Sequence of chain 1.B:
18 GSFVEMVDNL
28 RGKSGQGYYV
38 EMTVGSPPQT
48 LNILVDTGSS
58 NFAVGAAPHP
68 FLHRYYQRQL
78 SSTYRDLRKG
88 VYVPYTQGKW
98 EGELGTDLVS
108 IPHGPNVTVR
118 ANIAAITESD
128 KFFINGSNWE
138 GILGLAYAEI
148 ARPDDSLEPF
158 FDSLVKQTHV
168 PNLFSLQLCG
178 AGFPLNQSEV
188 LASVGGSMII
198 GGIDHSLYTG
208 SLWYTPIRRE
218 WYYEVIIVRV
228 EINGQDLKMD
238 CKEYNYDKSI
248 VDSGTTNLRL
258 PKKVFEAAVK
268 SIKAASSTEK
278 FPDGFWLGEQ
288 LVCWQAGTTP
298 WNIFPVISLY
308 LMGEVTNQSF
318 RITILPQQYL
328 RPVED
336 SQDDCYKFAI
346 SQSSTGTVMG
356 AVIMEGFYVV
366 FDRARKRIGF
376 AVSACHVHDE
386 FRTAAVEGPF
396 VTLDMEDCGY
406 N

Binding-site contacts:
Ligand atom C19 contacts residue VAL90 of chain 1.B at 3.6 Å (hydrophobic).
Ligand atom C16 contacts residue GLY55 of chain 1.B at 3.4 Å.
Ligand atom N21 contacts residue ASP249 of chain 1.B at 2.8 Å (salt-bridge).
Ligand atom C9 contacts residue SER56 of chain 1.B at 4.0 Å.
Ligand atom C30 contacts residue LYS128 of chain 1.B at 3.8 Å.
Ligand atom C13 contacts residue PHE129 of chain 1.B at 3.6 Å (hydrophobic).
Ligand atom C20 contacts residue VAL90 of chain 1.B at 3.9 Å (hydrophobic).
Ligand atom N5 contacts residue ASP249 of chain 1.B at 4.0 Å.
Ligand atom N22 contacts residue PHE129 of chain 1.B at 3.0 Å (h-bond).
Ligand atom C15 contacts residue ASP53 of chain 1.B at 3.9 Å.
Ligand atom C17 contacts residue ILE147 of chain 1.B at 3.9 Å (hydrophobic).
Ligand atom C25 contacts residue THR252 of chain 1.B at 3.3 Å.
Ligand atom C31 contacts residue LYS128 of chain 1.B at 3.8 Å.
Ligand atom C27 contacts residue LYS128 of chain 1.B at 3.3 Å.
Ligand atom C4 contacts residue ASP249 of chain 1.B at 3.8 Å.
Ligand atom C9 contacts residue GLY55 of chain 1.B at 3.9 Å.
Ligand atom N22 contacts residue LYS128 of chain 1.B at 3.9 Å.
Ligand atom C19 contacts residue ARG149 of chain 1.B at 3.9 Å.
Ligand atom C2 contacts residue ASP53 of chain 1.B at 4.0 Å.
Ligand atom O6 contacts residue TYR92 of chain 1.B at 3.4 Å.
Ligand atom C28 contacts residue ILE131 of chain 1.B at 3.6 Å (hydrophobic).
Ligand atom N21 contacts residue ASP53 of chain 1.B at 2.8 Å (salt-bridge).
Ligand atom C17 contacts residue TYR219 of chain 1.B at 3.8 Å (hydrophobic).
Ligand atom C13 contacts residue TRP136 of chain 1.B at 3.8 Å (hydrophobic).
Ligand atom C29 contacts residue PHE130 of chain 1.B at 3.3 Å (hydrophobic).
Ligand atom C12 contacts residue PHE129 of chain 1.B at 3.7 Å (hydrophobic).
Ligand atom C28 contacts residue PHE129 of chain 1.B at 3.4 Å (hydrophobic).
Ligand atom C23 contacts residue LYS128 of chain 1.B at 3.7 Å.
Ligand atom C4 contacts residue ASP53 of chain 1.B at 3.4 Å.
Ligand atom C28 contacts residue LYS128 of chain 1.B at 3.3 Å.
Ligand atom C25 contacts residue ASP249 of chain 1.B at 3.4 Å.
Ligand atom N32 contacts residue LYS128 of chain 1.B at 3.7 Å.
Ligand atom C10 contacts residue SER56 of chain 1.B at 3.7 Å.
Ligand atom N21 contacts residue GLY55 of chain 1.B at 3.8 Å.
Ligand atom C29 contacts residue LYS128 of chain 1.B at 3.6 Å.
Ligand atom C11 contacts residue TYR92 of chain 1.B at 3.9 Å (hydrophobic).
Ligand atom C18 contacts residue ARG149 of chain 1.B at 3.7 Å.
Ligand atom N21 contacts residue GLY251 of chain 1.B at 3.6 Å.
Ligand atom N3 contacts residue ASP53 of chain 1.B at 2.7 Å (salt-bridge).
Ligand atom C28 contacts residue PHE130 of chain 1.B at 3.6 Å (hydrophobic).

The small molecule below binds the protein below.
Small molecule (SMILES): [H]/N=C1\N[C@](CCC2CCCCC2)(C[C@H]2CCC[C@@H](NC(=O)c3ccncc3)C2)C(=O)N1C